Binding-site contacts:
Ligand atom N1 contacts residue GLN109 of chain 1.B at 3.4 Å (h-bond).
Ligand atom C21 contacts residue ILE98 of chain 1.B at 3.8 Å (hydrophobic).
Ligand atom N11 contacts residue ARG102 of chain 1.B at 3.7 Å.
Ligand atom C51 contacts residue ARG102 of chain 1.B at 3.5 Å.
Ligand atom C2 contacts residue GLN109 of chain 1.B at 3.6 Å.
Ligand atom C61 contacts residue ILE98 of chain 1.B at 3.6 Å (hydrophobic).
Ligand atom C6 contacts residue GLN109 of chain 1.B at 3.5 Å.
Ligand atom N2 contacts residue TYR96 of chain 1.B at 3.2 Å (h-bond).
Ligand atom O1P contacts residue ARG82 of chain 1.B at 2.7 Å (salt-bridge).
Ligand atom O5' contacts residue TYR96 of chain 1.B at 3.3 Å (h-bond).
Ligand atom N11 contacts residue PRO100 of chain 1.B at 3.0 Å (h-bond).
Ligand atom N21 contacts residue PRO100 of chain 1.B at 3.0 Å (h-bond).
Ligand atom P1 contacts residue TYR96 of chain 1.B at 3.6 Å.
Ligand atom C41 contacts residue ARG102 of chain 1.B at 3.5 Å.
Ligand atom O61 contacts residue LEU101 of chain 1.B at 3.7 Å.
Ligand atom O6 contacts residue GLY95 of chain 1.B at 3.1 Å.
Ligand atom C5 contacts residue TYR96 of chain 1.B at 3.8 Å (hydrophobic).
Ligand atom N71 contacts residue ARG102 of chain 1.B at 3.8 Å.
Ligand atom C21 contacts residue PRO100 of chain 1.B at 3.4 Å (hydrophobic).
Ligand atom O61 contacts residue ARG102 of chain 1.B at 2.8 Å (salt-bridge).
Ligand atom O61 contacts residue ILE98 of chain 1.B at 3.6 Å.
Ligand atom O2P contacts residue ARG82 of chain 1.B at 2.5 Å (salt-bridge).
Ligand atom O6 contacts residue GLN109 of chain 1.B at 3.5 Å (h-bond).
Ligand atom C81 contacts residue SER105 of chain 1.B at 3.7 Å.
Ligand atom N1 contacts residue TYR96 of chain 1.B at 2.8 Å (h-bond).
Ligand atom N91 contacts residue ARG102 of chain 1.B at 3.4 Å.
Ligand atom P1 contacts residue ARG82 of chain 1.B at 3.0 Å.
Ligand atom O6 contacts residue TYR96 of chain 1.B at 3.0 Å (h-bond).
Ligand atom C5 contacts residue GLN109 of chain 1.B at 3.8 Å.
Ligand atom C81 contacts residue ARG102 of chain 1.B at 3.4 Å.
Ligand atom N11 contacts residue ILE98 of chain 1.B at 3.1 Å (h-bond).
Ligand atom O2P contacts residue TYR96 of chain 1.B at 2.9 Å (h-bond).
Ligand atom O4A contacts residue ARG102 of chain 1.B at 3.4 Å (salt-bridge).
Ligand atom C6 contacts residue TYR96 of chain 1.B at 3.4 Å (hydrophobic).
Ligand atom C2 contacts residue TYR96 of chain 1.B at 3.5 Å (hydrophobic).
Ligand atom C51 contacts residue SER105 of chain 1.B at 3.6 Å.
Ligand atom C61 contacts residue ARG102 of chain 1.B at 3.5 Å.
Ligand atom N71 contacts residue SER105 of chain 1.B at 2.7 Å (h-bond).
Ligand atom C1A contacts residue ARG102 of chain 1.B at 3.6 Å.
Ligand atom O61 contacts residue SER105 of chain 1.B at 3.4 Å.

A small-molecule ligand and the protein it binds are described below.
Small molecule (SMILES): Nc1nc2c(ncn2[C@@H]2O[C@@H]3CO[P](=O)(O)O[C@H]4[C@@H](O)[C@H](n5cnc6c(=O)[nH]c(N)nc65)O[C@@H]4CO[P](=O)(O)O[C@H]3[C@H]2O)c(=O)[nH]1

Sequence of chain 1.B:
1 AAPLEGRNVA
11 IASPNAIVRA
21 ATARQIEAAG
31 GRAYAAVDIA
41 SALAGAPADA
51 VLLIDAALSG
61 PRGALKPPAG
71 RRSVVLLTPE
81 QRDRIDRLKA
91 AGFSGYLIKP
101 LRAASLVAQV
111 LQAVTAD